Sequence of chain 1.A:
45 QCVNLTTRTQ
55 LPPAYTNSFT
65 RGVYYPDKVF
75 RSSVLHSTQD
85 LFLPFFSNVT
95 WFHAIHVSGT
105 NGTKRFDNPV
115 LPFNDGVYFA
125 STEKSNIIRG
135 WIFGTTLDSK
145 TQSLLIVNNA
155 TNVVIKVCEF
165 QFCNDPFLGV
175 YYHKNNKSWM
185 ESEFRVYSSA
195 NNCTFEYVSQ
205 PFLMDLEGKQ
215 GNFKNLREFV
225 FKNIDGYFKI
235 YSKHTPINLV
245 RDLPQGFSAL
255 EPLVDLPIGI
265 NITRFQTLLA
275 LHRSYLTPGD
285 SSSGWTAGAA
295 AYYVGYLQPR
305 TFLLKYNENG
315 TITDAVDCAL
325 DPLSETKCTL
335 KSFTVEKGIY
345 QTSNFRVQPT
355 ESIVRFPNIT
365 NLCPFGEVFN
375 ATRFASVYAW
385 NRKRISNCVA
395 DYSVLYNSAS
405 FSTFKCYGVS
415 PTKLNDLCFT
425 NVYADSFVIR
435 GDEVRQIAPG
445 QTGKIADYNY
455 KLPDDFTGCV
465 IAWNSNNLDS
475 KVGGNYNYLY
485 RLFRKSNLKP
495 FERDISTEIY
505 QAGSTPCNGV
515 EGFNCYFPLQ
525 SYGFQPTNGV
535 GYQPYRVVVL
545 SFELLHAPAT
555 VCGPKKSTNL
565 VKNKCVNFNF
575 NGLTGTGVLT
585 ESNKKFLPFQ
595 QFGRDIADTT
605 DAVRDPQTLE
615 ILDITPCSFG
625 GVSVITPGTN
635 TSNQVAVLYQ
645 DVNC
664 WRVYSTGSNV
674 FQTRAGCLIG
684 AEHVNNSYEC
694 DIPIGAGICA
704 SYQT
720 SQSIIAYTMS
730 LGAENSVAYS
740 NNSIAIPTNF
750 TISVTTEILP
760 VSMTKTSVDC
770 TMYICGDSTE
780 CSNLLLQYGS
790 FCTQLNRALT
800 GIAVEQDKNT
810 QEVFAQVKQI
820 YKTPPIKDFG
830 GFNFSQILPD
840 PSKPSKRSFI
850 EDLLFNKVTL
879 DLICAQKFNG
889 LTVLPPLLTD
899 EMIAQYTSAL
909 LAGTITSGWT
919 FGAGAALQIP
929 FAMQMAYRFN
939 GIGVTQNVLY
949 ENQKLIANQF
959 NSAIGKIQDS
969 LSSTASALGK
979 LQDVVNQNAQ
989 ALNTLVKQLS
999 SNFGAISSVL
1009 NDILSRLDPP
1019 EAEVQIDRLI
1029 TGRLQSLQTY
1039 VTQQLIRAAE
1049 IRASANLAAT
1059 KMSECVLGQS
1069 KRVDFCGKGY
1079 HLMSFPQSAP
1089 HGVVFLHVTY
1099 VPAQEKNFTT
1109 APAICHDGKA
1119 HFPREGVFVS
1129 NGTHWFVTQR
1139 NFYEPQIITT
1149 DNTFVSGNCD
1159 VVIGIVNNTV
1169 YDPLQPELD

Binding-site contacts:
Ligand atom C5 contacts residue ASN832 of chain 1.A at 3.6 Å.
Ligand atom O7 contacts residue ASN832 of chain 1.A at 3.1 Å (h-bond).
Ligand atom N2 contacts residue ASN832 of chain 1.A at 2.9 Å (h-bond).
Ligand atom C4 contacts residue ASN832 of chain 1.A at 4.2 Å.
Ligand atom C5 contacts residue SER834 of chain 1.A at 3.7 Å.
Ligand atom C1 contacts residue ASN832 of chain 1.A at 1.4 Å.
Ligand atom C1 contacts residue SER834 of chain 1.A at 4.0 Å.
Ligand atom C6 contacts residue SER834 of chain 1.A at 4.0 Å.
Ligand atom C8 contacts residue ASN832 of chain 1.A at 4.2 Å.
Ligand atom C2 contacts residue ASN832 of chain 1.A at 2.5 Å.
Ligand atom C3 contacts residue ASN832 of chain 1.A at 3.8 Å.
Ligand atom C7 contacts residue ASN832 of chain 1.A at 3.4 Å.
Ligand atom O5 contacts residue ASN832 of chain 1.A at 2.3 Å (h-bond).
Ligand atom O5 contacts residue SER834 of chain 1.A at 3.7 Å.

The protein below binds the small molecule below.
Small molecule (SMILES): CC(=O)N[C@H]1[C@H](O[C@H]2[C@H](O)[C@@H](NC(C)=O)CO[C@@H]2CO)O[C@H](CO)[C@@H](O)[C@@H]1O